Sequence of chain 3.B:
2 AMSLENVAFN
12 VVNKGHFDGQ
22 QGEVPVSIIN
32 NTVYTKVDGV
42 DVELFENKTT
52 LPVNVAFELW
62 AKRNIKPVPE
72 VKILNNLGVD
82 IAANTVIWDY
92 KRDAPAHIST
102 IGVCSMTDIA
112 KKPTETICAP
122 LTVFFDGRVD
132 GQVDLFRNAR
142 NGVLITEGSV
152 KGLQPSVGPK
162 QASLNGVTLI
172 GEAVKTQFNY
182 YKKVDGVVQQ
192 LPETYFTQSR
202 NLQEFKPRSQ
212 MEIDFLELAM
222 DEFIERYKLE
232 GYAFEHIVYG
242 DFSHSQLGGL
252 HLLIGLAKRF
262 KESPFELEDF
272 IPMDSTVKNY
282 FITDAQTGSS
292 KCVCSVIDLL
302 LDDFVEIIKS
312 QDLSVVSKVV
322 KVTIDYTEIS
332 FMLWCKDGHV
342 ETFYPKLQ

Binding-site contacts:
Ligand atom C10 contacts residue LYS176 of chain 3.B at 4.1 Å.
Ligand atom C14 contacts residue GLY172 of chain 3.B at 3.4 Å.
Ligand atom O08 contacts residue VAL175 of chain 3.B at 3.4 Å (h-bond).
Ligand atom C06 contacts residue GLU173 of chain 3.B at 3.7 Å.
Ligand atom C14 contacts residue GLU173 of chain 3.B at 4.1 Å.
Ligand atom C15 contacts residue GLY172 of chain 3.B at 4.0 Å.
Ligand atom C14 contacts residue VAL175 of chain 3.B at 3.9 Å (hydrophobic).
Ligand atom C15 contacts residue GLU173 of chain 3.B at 3.5 Å.
Ligand atom N05 contacts residue GLU173 of chain 3.B at 4.5 Å.
Ligand atom O08 contacts residue GLU173 of chain 3.B at 4.1 Å.
Ligand atom O08 contacts residue LYS176 of chain 3.B at 3.9 Å.
Ligand atom C06 contacts residue SER244 of chain 2.B at 4.2 Å.
Ligand atom C13 contacts residue GLY172 of chain 3.B at 4.4 Å.
Ligand atom S07 contacts residue GLU173 of chain 3.B at 4.4 Å.
Ligand atom C15 contacts residue LYS176 of chain 3.B at 4.1 Å.
Ligand atom N01 contacts residue ALA174 of chain 3.B at 3.9 Å.
Ligand atom C02 contacts residue SER244 of chain 2.B at 3.7 Å.
Ligand atom N01 contacts residue SER244 of chain 2.B at 3.0 Å (h-bond).
Ligand atom O08 contacts residue ALA174 of chain 3.B at 3.1 Å (h-bond).
Ligand atom C15 contacts residue VAL175 of chain 3.B at 3.4 Å (hydrophobic).
Ligand atom O09 contacts residue LYS176 of chain 3.B at 3.9 Å.
Ligand atom C10 contacts residue GLU173 of chain 3.B at 4.1 Å.
Ligand atom N01 contacts residue HIS245 of chain 2.B at 4.0 Å.
Ligand atom S07 contacts residue ALA174 of chain 3.B at 4.5 Å.

This protein binds this small molecule.
Small molecule (SMILES): N[C@H]1CCN(S(=O)(=O)c2ccccc2)C1

Sequence of chain 2.B:
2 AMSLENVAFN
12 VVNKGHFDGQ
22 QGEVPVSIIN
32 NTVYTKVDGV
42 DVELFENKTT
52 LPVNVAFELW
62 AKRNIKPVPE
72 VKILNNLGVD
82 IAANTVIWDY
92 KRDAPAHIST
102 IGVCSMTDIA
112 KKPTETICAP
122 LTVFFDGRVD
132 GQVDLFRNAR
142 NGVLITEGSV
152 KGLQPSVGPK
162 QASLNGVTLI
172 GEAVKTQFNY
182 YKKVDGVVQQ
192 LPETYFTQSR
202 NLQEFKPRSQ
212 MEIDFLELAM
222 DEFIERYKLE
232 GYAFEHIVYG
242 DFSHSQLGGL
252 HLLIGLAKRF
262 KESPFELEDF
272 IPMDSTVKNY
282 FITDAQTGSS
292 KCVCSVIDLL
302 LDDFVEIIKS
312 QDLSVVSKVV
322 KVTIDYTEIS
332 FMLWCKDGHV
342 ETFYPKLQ